This small molecule binds to this protein.
Small molecule (SMILES): CC(=O)N[C@@H]1[C@@H](O)[C@H](O)[C@@H](CO)O[C@H]1O

Binding-site contacts:
Ligand atom C8 contacts residue GLY19 of chain 1.A at 4.0 Å.
Ligand atom C8 contacts residue PHE22 of chain 1.A at 4.0 Å (hydrophobic).
Ligand atom C8 contacts residue LEU48 of chain 1.A at 4.5 Å (hydrophobic).
Ligand atom O3 contacts residue SER51 of chain 1.A at 4.4 Å.
Ligand atom O7 contacts residue ASN23 of chain 1.A at 3.9 Å.
Ligand atom N2 contacts residue ASN23 of chain 1.A at 3.0 Å (h-bond).
Ligand atom C7 contacts residue ASN23 of chain 1.A at 3.7 Å.
Ligand atom C8 contacts residue PHE18 of chain 1.A at 4.1 Å (hydrophobic).
Ligand atom C1 contacts residue ASN23 of chain 1.A at 1.4 Å.
Ligand atom C2 contacts residue ASN23 of chain 1.A at 2.5 Å.
Ligand atom C7 contacts residue GLY19 of chain 1.A at 3.9 Å.
Ligand atom O7 contacts residue GLY19 of chain 1.A at 3.4 Å.
Ligand atom O5 contacts residue ASN23 of chain 1.A at 2.4 Å (h-bond).
Ligand atom C3 contacts residue ASN23 of chain 1.A at 3.8 Å.
Ligand atom C5 contacts residue ASN23 of chain 1.A at 3.7 Å.
Ligand atom C4 contacts residue ASN23 of chain 1.A at 4.2 Å.

Sequence of chain 1.A:
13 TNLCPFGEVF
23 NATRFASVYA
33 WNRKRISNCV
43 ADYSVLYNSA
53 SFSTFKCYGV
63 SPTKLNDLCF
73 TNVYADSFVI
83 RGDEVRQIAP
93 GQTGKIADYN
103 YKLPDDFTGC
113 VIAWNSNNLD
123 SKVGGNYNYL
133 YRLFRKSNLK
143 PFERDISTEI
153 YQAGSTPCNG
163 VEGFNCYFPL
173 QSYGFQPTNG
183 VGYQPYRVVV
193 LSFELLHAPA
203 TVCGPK